Binding-site contacts:
Ligand atom C2 contacts residue ASN199 of chain 1.B at 2.5 Å.
Ligand atom O5 contacts residue GLU158 of chain 1.B at 2.8 Å (salt-bridge).
Ligand atom C5 contacts residue HIS153 of chain 1.B at 4.4 Å.
Ligand atom C5 contacts residue GLU158 of chain 1.B at 3.4 Å.
Ligand atom C1 contacts residue ASN199 of chain 1.B at 1.4 Å.
Ligand atom C5 contacts residue ASN199 of chain 1.B at 3.6 Å.
Ligand atom O5 contacts residue VAL156 of chain 1.B at 4.4 Å.
Ligand atom C6 contacts residue GLU158 of chain 1.B at 3.3 Å.
Ligand atom C8 contacts residue ASN199 of chain 1.B at 3.5 Å.
Ligand atom C7 contacts residue ASN199 of chain 1.B at 3.4 Å.
Ligand atom C3 contacts residue ASN199 of chain 1.B at 3.8 Å.
Ligand atom O6 contacts residue GLU158 of chain 1.B at 4.3 Å.
Ligand atom C4 contacts residue ASN199 of chain 1.B at 4.2 Å.
Ligand atom O6 contacts residue HIS153 of chain 1.B at 3.1 Å.
Ligand atom C1 contacts residue GLU158 of chain 1.B at 3.6 Å.
Ligand atom O7 contacts residue ASN199 of chain 1.B at 4.3 Å.
Ligand atom O6 contacts residue LYS175 of chain 1.B at 4.1 Å.
Ligand atom N2 contacts residue ASN199 of chain 1.B at 2.9 Å (h-bond).
Ligand atom O5 contacts residue ASN199 of chain 1.B at 2.4 Å (h-bond).
Ligand atom C8 contacts residue HIS153 of chain 1.B at 3.5 Å.
Ligand atom C6 contacts residue HIS153 of chain 1.B at 3.6 Å.
Ligand atom C6 contacts residue LYS175 of chain 1.B at 4.3 Å.

The small molecule below binds the protein below.
Small molecule (SMILES): CC(=O)N[C@H]1[C@H](O[C@H]2[C@H](O)[C@@H](NC(C)=O)CO[C@@H]2CO)O[C@H](CO)[C@@H](O[C@@H]2O[C@H](CO)[C@@H](O)[C@H](O)[C@@H]2O)[C@@H]1O

Sequence of chain 1.B:
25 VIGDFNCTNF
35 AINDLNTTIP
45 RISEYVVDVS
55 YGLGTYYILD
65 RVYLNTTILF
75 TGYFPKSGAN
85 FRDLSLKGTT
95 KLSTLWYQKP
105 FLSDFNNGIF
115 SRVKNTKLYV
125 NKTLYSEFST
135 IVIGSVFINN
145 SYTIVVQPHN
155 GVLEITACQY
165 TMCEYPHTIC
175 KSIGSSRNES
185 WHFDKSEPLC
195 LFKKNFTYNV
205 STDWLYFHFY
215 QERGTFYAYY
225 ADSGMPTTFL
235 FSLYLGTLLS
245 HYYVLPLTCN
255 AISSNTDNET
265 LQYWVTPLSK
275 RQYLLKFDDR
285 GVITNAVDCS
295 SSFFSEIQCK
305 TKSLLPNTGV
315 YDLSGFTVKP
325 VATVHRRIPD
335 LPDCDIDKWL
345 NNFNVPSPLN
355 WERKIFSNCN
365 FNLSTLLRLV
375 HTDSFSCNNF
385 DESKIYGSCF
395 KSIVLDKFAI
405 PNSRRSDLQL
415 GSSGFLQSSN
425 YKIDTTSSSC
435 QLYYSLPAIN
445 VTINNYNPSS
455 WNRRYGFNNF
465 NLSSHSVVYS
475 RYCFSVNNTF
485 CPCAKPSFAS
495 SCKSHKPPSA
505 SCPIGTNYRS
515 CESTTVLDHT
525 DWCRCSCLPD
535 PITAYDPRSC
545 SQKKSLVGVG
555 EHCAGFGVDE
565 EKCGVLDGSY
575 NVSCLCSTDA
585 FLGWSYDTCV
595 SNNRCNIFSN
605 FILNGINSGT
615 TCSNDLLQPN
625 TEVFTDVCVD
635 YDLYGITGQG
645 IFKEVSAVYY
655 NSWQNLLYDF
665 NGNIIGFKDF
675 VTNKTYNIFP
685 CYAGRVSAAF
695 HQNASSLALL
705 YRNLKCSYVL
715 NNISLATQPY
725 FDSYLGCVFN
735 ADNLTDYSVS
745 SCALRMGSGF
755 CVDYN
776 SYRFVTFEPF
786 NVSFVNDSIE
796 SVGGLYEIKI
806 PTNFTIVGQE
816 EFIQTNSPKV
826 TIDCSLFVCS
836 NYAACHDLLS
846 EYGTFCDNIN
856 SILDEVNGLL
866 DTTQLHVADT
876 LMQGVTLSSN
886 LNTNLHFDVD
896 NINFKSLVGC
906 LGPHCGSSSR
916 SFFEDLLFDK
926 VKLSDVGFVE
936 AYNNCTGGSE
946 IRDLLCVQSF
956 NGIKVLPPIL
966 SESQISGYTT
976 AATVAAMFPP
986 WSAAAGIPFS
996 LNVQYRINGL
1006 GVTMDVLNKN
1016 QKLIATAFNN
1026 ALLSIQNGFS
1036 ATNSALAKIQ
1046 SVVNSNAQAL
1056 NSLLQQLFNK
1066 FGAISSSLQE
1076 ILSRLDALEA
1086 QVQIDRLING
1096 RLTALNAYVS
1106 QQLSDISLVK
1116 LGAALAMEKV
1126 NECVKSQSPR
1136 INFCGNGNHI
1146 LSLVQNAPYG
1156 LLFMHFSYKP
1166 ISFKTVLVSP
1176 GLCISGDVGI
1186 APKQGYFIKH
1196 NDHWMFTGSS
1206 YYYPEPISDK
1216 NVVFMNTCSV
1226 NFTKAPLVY